Binding-site contacts:
Ligand atom O5 contacts residue PHE107 of chain 1.B at 3.7 Å.
Ligand atom C1 contacts residue ASN93 of chain 1.B at 1.4 Å.
Ligand atom C2 contacts residue ASN93 of chain 1.B at 2.4 Å.
Ligand atom C4 contacts residue ASN93 of chain 1.B at 4.2 Å.
Ligand atom C3 contacts residue ASN93 of chain 1.B at 3.7 Å.
Ligand atom C6 contacts residue VAL91 of chain 1.B at 3.6 Å (hydrophobic).
Ligand atom C7 contacts residue ASN93 of chain 1.B at 3.1 Å.
Ligand atom C1 contacts residue PHE107 of chain 1.B at 4.0 Å (hydrophobic).
Ligand atom O7 contacts residue ASN93 of chain 1.B at 3.1 Å (h-bond).
Ligand atom O6 contacts residue VAL91 of chain 1.B at 4.4 Å.
Ligand atom O5 contacts residue ASN93 of chain 1.B at 2.4 Å (h-bond).
Ligand atom C6 contacts residue PHE107 of chain 1.B at 3.8 Å (hydrophobic).
Ligand atom C5 contacts residue PHE107 of chain 1.B at 4.2 Å (hydrophobic).
Ligand atom O5 contacts residue VAL91 of chain 1.B at 4.1 Å.
Ligand atom C8 contacts residue ASN93 of chain 1.B at 4.2 Å.
Ligand atom C6 contacts residue ASN93 of chain 1.B at 4.4 Å.
Ligand atom N2 contacts residue ASN93 of chain 1.B at 2.7 Å (h-bond).
Ligand atom C5 contacts residue ASN93 of chain 1.B at 3.7 Å.

Sequence of chain 1.B:
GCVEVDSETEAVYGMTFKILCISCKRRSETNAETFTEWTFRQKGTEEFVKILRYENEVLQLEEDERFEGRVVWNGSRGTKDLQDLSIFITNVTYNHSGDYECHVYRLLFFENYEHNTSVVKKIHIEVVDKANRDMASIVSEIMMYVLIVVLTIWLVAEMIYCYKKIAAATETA

A protein and the small-molecule ligand that binds it are described below.
Small molecule (SMILES): CC(=O)N[C@@H]1[C@@H](O)[C@H](O)[C@@H](CO)O[C@H]1O